Binding-site contacts:
Ligand atom N1 contacts residue ALA200 of chain 1.B at 3.3 Å (h-bond).
Ligand atom N1 contacts residue GLY228 of chain 1.B at 3.8 Å.
Ligand atom C2' contacts residue GLU202 of chain 1.B at 3.5 Å.
Ligand atom O6' contacts residue SER205 of chain 1.B at 2.2 Å (h-bond).
Ligand atom C5 contacts residue GLU202 of chain 1.B at 3.7 Å.
Ligand atom C6' contacts residue SER205 of chain 1.B at 3.4 Å.
Ligand atom N4 contacts residue GLU202 of chain 1.B at 3.7 Å.
Ligand atom C4B contacts residue HIS43 of chain 1.B at 3.3 Å.
Ligand atom F2 contacts residue ALA200 of chain 1.B at 3.5 Å.
Ligand atom C7 contacts residue ALA200 of chain 1.B at 3.4 Å (hydrophobic).
Ligand atom C5B contacts residue HIS43 of chain 1.B at 3.6 Å.
Ligand atom N1 contacts residue GLY230 of chain 1.B at 2.7 Å (h-bond).
Ligand atom N2 contacts residue ALA200 of chain 1.B at 3.6 Å (h-bond).
Ligand atom C5 contacts residue CYS201 of chain 1.B at 3.8 Å (hydrophobic).
Ligand atom C7 contacts residue GLY228 of chain 1.B at 3.7 Å.
Ligand atom C2B contacts residue CYS44 of chain 1.B at 3.6 Å (hydrophobic).
Ligand atom C4 contacts residue SER205 of chain 1.B at 2.9 Å.
Ligand atom N3 contacts residue SER205 of chain 1.B at 2.2 Å (h-bond).
Ligand atom C4B contacts residue TYR47 of chain 1.B at 3.8 Å (hydrophobic).
Ligand atom C3 contacts residue VAL225 of chain 1.B at 3.8 Å (hydrophobic).
Ligand atom C4' contacts residue TRP50 of chain 1.B at 3.8 Å (hydrophobic).
Ligand atom C1A contacts residue LEU27 of chain 1.B at 3.5 Å (hydrophobic).
Ligand atom C3' contacts residue GLU202 of chain 1.B at 3.5 Å.
Ligand atom C2 contacts residue VAL225 of chain 1.B at 3.8 Å (hydrophobic).
Ligand atom N2 contacts residue ASP199 of chain 1.B at 2.9 Å (salt-bridge).
Ligand atom C3B contacts residue HIS43 of chain 1.B at 3.3 Å.
Ligand atom N2 contacts residue TRP227 of chain 1.B at 3.8 Å.
Ligand atom N1 contacts residue CYS231 of chain 1.B at 3.8 Å.
Ligand atom C7 contacts residue ASP199 of chain 1.B at 3.7 Å.
Ligand atom N2 contacts residue GLY238 of chain 1.B at 3.7 Å.
Ligand atom C3B contacts residue LYS52 of chain 1.B at 3.7 Å.
Ligand atom C8 contacts residue GLU202 of chain 1.B at 3.6 Å.
Ligand atom C3B contacts residue CYS44 of chain 1.B at 3.7 Å (hydrophobic).
Ligand atom C8 contacts residue SER205 of chain 1.B at 3.4 Å.
Ligand atom C1 contacts residue GLY228 of chain 1.B at 3.8 Å.
Ligand atom O6' contacts residue HIS43 of chain 1.B at 3.5 Å (h-bond).
Ligand atom C1' contacts residue GLU202 of chain 1.B at 3.8 Å.
Ligand atom C3 contacts residue SER205 of chain 1.B at 3.1 Å.
Ligand atom N1 contacts residue ASP199 of chain 1.B at 3.0 Å (salt-bridge).
Ligand atom F2 contacts residue VAL225 of chain 1.B at 2.9 Å.

Sequence of chain 1.B:
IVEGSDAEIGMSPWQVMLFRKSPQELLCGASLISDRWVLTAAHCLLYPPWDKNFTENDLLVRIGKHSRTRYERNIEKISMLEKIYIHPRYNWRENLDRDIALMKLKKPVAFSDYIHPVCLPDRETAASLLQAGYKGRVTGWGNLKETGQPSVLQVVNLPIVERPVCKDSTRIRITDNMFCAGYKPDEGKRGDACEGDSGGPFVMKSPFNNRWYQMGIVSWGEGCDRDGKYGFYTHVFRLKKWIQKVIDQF

This protein binds this small molecule.
Small molecule (SMILES): C[C@H]1CCCC[C@@H]1Oc1cccc(-c2nc3cc(C(N)=[NH2+])c(F)cc3[nH]2)c1[O-]